Sequence of chain 1.C:
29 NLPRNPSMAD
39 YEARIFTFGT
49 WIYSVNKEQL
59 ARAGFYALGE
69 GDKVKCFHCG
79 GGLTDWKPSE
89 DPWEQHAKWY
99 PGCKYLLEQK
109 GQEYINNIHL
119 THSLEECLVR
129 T

Binding-site contacts:
Ligand atom CAT contacts residue GLU111 of chain 1.D at 3.8 Å.
Ligand atom CAV contacts residue ASN115 of chain 1.C at 4.5 Å.
Ligand atom CAP contacts residue HIS117 of chain 1.D at 3.8 Å.
Ligand atom CAU contacts residue THR119 of chain 1.C at 4.2 Å.
Ligand atom CAU contacts residue ASN115 of chain 1.C at 3.5 Å.
Ligand atom CAN contacts residue GLN110 of chain 1.D at 4.4 Å.
Ligand atom CAG contacts residue PRO99 of chain 1.D at 4.3 Å (hydrophobic).
Ligand atom CAM contacts residue HIS117 of chain 1.D at 3.7 Å.
Ligand atom CAL contacts residue LEU118 of chain 1.D at 3.7 Å (hydrophobic).
Ligand atom CAP contacts residue LEU118 of chain 1.D at 3.9 Å (hydrophobic).
Ligand atom CAV contacts residue LEU118 of chain 1.D at 3.4 Å (hydrophobic).
Ligand atom CAJ contacts residue ILE113 of chain 1.D at 4.4 Å (hydrophobic).
Ligand atom CAL contacts residue HIS117 of chain 1.D at 3.8 Å.
Ligand atom CAU contacts residue LEU118 of chain 1.D at 3.9 Å (hydrophobic).
Ligand atom OAF contacts residue GLN110 of chain 1.D at 3.9 Å.
Ligand atom CAG contacts residue HIS117 of chain 1.D at 4.3 Å.
Ligand atom CAH contacts residue SER121 of chain 1.D at 3.3 Å.
Ligand atom OAF contacts residue GLU111 of chain 1.D at 2.9 Å (salt-bridge).
Ligand atom CAJ contacts residue GLN110 of chain 1.D at 3.9 Å.
Ligand atom CBE contacts residue ASN114 of chain 1.D at 4.4 Å.
Ligand atom CAN contacts residue ASN114 of chain 1.D at 3.1 Å.
Ligand atom CAJ contacts residue ASN114 of chain 1.D at 3.6 Å.
Ligand atom CAI contacts residue HIS117 of chain 1.D at 3.5 Å.
Ligand atom CAS contacts residue GLU111 of chain 1.D at 3.5 Å.
Ligand atom NAW contacts residue ASN114 of chain 1.D at 3.8 Å.
Ligand atom CAR contacts residue GLU111 of chain 1.D at 3.2 Å.
Ligand atom CBE contacts residue GLU111 of chain 1.D at 3.5 Å.
Ligand atom OAF contacts residue ASN114 of chain 1.D at 3.0 Å (h-bond).
Ligand atom CAT contacts residue ASN115 of chain 1.C at 3.8 Å.
Ligand atom CBB contacts residue ASN114 of chain 1.D at 3.7 Å.
Ligand atom CBH contacts residue ASN114 of chain 1.D at 4.2 Å.
Ligand atom CAP contacts residue ASN114 of chain 1.D at 4.3 Å.
Ligand atom CAL contacts residue SER121 of chain 1.D at 3.3 Å.
Ligand atom CAR contacts residue ASN114 of chain 1.D at 2.9 Å.
Ligand atom CAG contacts residue ILE113 of chain 1.D at 3.9 Å (hydrophobic).
Ligand atom CAS contacts residue ILE116 of chain 1.C at 4.3 Å (hydrophobic).
Ligand atom CAS contacts residue TYR112 of chain 1.C at 4.1 Å (hydrophobic).

A small-molecule ligand and the protein it binds are described below.
Small molecule (SMILES): CC[C@H](N)C(=O)N[C@@H]1C(=O)N2[C@@H](CC[C@@H]1CO)CC[C@H]2C(=O)NC(c1ccccc1)c1ccccc1

Sequence of chain 1.D:
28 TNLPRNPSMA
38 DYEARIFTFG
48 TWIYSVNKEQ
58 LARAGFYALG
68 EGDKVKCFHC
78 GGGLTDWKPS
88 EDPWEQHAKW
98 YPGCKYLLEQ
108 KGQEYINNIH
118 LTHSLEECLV